This small molecule binds to this protein.
Small molecule (SMILES): CCCO[P](=O)(O)OP(=O)(O)O

Sequence of chain 2.B:
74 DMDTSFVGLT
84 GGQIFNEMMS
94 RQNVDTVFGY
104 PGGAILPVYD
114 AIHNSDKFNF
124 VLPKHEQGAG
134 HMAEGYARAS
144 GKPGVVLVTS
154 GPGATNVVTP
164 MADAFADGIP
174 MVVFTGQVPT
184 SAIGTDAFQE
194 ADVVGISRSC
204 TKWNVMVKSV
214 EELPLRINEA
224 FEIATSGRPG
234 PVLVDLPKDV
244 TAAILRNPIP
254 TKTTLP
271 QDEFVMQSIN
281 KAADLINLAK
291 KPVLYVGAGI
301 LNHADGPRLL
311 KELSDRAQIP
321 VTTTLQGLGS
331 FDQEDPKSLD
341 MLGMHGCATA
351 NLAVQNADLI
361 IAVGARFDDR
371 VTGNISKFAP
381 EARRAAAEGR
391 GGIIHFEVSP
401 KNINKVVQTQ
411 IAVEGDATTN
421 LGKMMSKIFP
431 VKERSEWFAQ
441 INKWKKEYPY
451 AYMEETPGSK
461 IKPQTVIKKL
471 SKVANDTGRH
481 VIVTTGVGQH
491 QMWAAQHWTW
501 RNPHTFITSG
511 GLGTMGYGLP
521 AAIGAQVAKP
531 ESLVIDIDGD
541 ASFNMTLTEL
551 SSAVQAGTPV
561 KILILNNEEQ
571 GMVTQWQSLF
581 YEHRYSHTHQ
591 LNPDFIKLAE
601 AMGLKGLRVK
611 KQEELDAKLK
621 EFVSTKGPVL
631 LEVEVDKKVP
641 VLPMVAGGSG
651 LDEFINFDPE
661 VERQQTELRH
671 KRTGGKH

Binding-site contacts:
Ligand atom C7 contacts residue GLN570 of chain 2.B at 3.5 Å.
Ligand atom O1A contacts residue GLU569 of chain 2.B at 3.1 Å (salt-bridge).
Ligand atom O1B contacts residue GLY571 of chain 2.B at 3.1 Å.
Ligand atom O7 contacts residue GLU569 of chain 2.B at 3.7 Å.
Ligand atom PB contacts residue MG1 of chain 2.J at 3.3 Å.
Ligand atom O1A contacts residue GLY539 of chain 2.B at 3.5 Å.
Ligand atom O1B contacts residue GLN489 of chain 2.B at 3.0 Å (h-bond).
Ligand atom O1B contacts residue MET572 of chain 2.B at 3.0 Å (h-bond).
Ligand atom C5 contacts residue GLY488 of chain 2.B at 3.2 Å.
Ligand atom PA contacts residue MG1 of chain 2.J at 3.1 Å.
Ligand atom PA contacts residue ALA541 of chain 2.B at 3.6 Å.
Ligand atom C7 contacts residue YF31 of chain 2.F at 3.7 Å.
Ligand atom C5 contacts residue MET572 of chain 2.B at 3.4 Å (hydrophobic).
Ligand atom O7 contacts residue ALA541 of chain 2.B at 3.2 Å.
Ligand atom O2A contacts residue VAL487 of chain 2.B at 3.6 Å.
Ligand atom O1B contacts residue GLY488 of chain 2.B at 3.6 Å.
Ligand atom O3B contacts residue MG1 of chain 2.J at 2.3 Å.
Ligand atom C5 contacts residue YF31 of chain 2.F at 3.4 Å.
Ligand atom O2A contacts residue HIS490 of chain 2.B at 3.5 Å.
Ligand atom O7 contacts residue GLN570 of chain 2.B at 3.6 Å.
Ligand atom PB contacts residue GLY571 of chain 2.B at 3.5 Å.
Ligand atom C7 contacts residue MET515 of chain 2.B at 3.6 Å (hydrophobic).
Ligand atom O3B contacts residue GLU569 of chain 2.B at 3.3 Å (salt-bridge).
Ligand atom C6 contacts residue VAL487 of chain 2.B at 3.6 Å (hydrophobic).
Ligand atom O1A contacts residue ALA541 of chain 2.B at 2.7 Å (h-bond).
Ligand atom O2A contacts residue SER542 of chain 2.B at 2.8 Å (h-bond).
Ligand atom PB contacts residue GLN489 of chain 2.B at 3.7 Å.
Ligand atom O2B contacts residue HIS490 of chain 2.B at 2.9 Å (h-bond).
Ligand atom O1A contacts residue ASP540 of chain 2.B at 3.0 Å (salt-bridge).
Ligand atom O3A contacts residue MG1 of chain 2.J at 2.9 Å.
Ligand atom O1A contacts residue MG1 of chain 2.J at 2.2 Å.
Ligand atom O2A contacts residue GLY539 of chain 2.B at 3.4 Å.
Ligand atom O3A contacts residue GLY539 of chain 2.B at 3.7 Å.
Ligand atom O3B contacts residue GLY571 of chain 2.B at 2.9 Å (h-bond).
Ligand atom O2A contacts residue ALA541 of chain 2.B at 3.7 Å.
Ligand atom O3B contacts residue ASN567 of chain 2.B at 2.9 Å (h-bond).
Ligand atom O3A contacts residue HIS490 of chain 2.B at 3.2 Å (h-bond).
Ligand atom C5 contacts residue VAL487 of chain 2.B at 3.1 Å (hydrophobic).
Ligand atom C6 contacts residue YF31 of chain 2.F at 3.5 Å.
Ligand atom O2B contacts residue GLN489 of chain 2.B at 3.4 Å (h-bond).